Sequence of chain 1.E:
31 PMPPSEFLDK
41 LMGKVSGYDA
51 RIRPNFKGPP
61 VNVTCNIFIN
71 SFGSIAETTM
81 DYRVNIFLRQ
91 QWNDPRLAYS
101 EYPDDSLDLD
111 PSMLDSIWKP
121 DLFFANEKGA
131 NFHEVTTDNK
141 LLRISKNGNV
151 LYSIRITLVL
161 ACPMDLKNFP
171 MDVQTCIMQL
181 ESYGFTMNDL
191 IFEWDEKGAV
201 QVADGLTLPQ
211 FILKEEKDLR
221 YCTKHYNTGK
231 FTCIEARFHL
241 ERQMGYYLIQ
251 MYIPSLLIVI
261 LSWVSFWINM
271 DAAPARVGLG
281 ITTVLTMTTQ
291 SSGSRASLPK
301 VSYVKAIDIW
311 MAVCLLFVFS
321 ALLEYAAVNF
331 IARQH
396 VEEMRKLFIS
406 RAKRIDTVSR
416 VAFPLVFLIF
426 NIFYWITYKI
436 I

The protein below binds the small molecule below.
Small molecule (SMILES): CC(=O)N[C@H]1[C@H](O[C@H]2[C@H](O)[C@@H](NC(C)=O)CO[C@@H]2CO)O[C@H](CO)[C@@H](O[C@@H]2O[C@H](CO)[C@@H](O)[C@H](O)[C@@H]2O)[C@@H]1O

Binding-site contacts:
Ligand atom C1 contacts residue PRO60 of chain 1.E at 4.1 Å (hydrophobic).
Ligand atom C8 contacts residue ASN62 of chain 1.E at 4.5 Å.
Ligand atom N2 contacts residue PRO59 of chain 1.E at 3.8 Å.
Ligand atom O7 contacts residue ASN62 of chain 1.E at 3.6 Å.
Ligand atom O5 contacts residue ASN62 of chain 1.E at 2.4 Å (h-bond).
Ligand atom N2 contacts residue PRO60 of chain 1.E at 3.9 Å.
Ligand atom C7 contacts residue ASN62 of chain 1.E at 3.4 Å.
Ligand atom C3 contacts residue ASN62 of chain 1.E at 3.8 Å.
Ligand atom C8 contacts residue ASN55 of chain 1.E at 3.5 Å.
Ligand atom O3 contacts residue PRO59 of chain 1.E at 4.2 Å.
Ligand atom C2 contacts residue ASN62 of chain 1.E at 2.5 Å.
Ligand atom C4 contacts residue ASN62 of chain 1.E at 4.3 Å.
Ligand atom N2 contacts residue ASN62 of chain 1.E at 2.9 Å (h-bond).
Ligand atom C8 contacts residue PRO59 of chain 1.E at 4.0 Å (hydrophobic).
Ligand atom C5 contacts residue ASN62 of chain 1.E at 3.7 Å.
Ligand atom C1 contacts residue ASN62 of chain 1.E at 1.4 Å.
Ligand atom C3 contacts residue PRO59 of chain 1.E at 4.1 Å (hydrophobic).